Sequence of chain 1.D:
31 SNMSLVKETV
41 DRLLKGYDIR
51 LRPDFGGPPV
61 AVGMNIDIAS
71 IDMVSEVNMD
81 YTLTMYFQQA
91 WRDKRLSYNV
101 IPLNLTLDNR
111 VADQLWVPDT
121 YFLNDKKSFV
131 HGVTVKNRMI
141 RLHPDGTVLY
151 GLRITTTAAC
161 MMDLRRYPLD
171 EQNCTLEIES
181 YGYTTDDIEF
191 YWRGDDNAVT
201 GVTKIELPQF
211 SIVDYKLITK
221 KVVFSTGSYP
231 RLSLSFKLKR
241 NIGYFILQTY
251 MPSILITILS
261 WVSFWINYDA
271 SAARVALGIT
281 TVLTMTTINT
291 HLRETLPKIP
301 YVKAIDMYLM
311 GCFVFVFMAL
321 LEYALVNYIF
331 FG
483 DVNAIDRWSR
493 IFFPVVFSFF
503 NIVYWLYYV

Sequence of chain 1.G:
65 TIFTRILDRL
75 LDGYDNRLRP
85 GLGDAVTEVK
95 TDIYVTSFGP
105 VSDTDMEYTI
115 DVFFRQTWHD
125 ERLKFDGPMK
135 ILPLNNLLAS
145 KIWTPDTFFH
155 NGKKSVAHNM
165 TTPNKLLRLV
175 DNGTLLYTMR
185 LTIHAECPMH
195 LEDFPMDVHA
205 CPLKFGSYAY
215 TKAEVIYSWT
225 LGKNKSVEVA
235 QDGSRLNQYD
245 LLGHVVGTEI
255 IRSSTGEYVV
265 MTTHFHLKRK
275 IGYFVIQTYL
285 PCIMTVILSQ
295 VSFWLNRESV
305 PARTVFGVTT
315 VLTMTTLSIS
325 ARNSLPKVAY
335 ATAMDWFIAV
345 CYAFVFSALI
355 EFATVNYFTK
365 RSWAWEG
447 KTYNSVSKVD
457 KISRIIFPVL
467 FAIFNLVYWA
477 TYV

This small molecule binds to this protein.
Small molecule (SMILES): CC(=O)[C@H]1CC[C@H]2[C@@H]3CC[C@H]4C[C@H](O)CC[C@]4(C)[C@H]3CC[C@]12C

Binding-site contacts:
Ligand atom C14 contacts residue ILE291 of chain 1.G at 4.0 Å (hydrophobic).
Ligand atom C23 contacts residue TYR328 of chain 1.D at 3.9 Å (hydrophobic).
Ligand atom C13 contacts residue ALA324 of chain 1.D at 3.6 Å (hydrophobic).
Ligand atom C06 contacts residue TRP298 of chain 1.G at 4.2 Å (hydrophobic).
Ligand atom C15 contacts residue TRP298 of chain 1.G at 3.9 Å (hydrophobic).
Ligand atom O01 contacts residue GLN294 of chain 1.G at 3.8 Å.
Ligand atom C08 contacts residue ILE291 of chain 1.G at 4.5 Å (hydrophobic).
Ligand atom C14 contacts residue TRP298 of chain 1.G at 4.3 Å (hydrophobic).
Ligand atom C13 contacts residue TRP298 of chain 1.G at 4.4 Å (hydrophobic).
Ligand atom C11 contacts residue TRP298 of chain 1.G at 3.9 Å (hydrophobic).
Ligand atom C08 contacts residue TRP298 of chain 1.G at 3.8 Å (hydrophobic).
Ligand atom C12 contacts residue TRP298 of chain 1.G at 3.8 Å (hydrophobic).
Ligand atom C11 contacts residue VAL295 of chain 1.G at 3.9 Å (hydrophobic).
Ligand atom C08 contacts residue GLN294 of chain 1.G at 4.2 Å.
Ligand atom C14 contacts residue VAL295 of chain 1.G at 3.9 Å (hydrophobic).
Ligand atom C21 contacts residue ILE291 of chain 1.G at 3.9 Å (hydrophobic).
Ligand atom C05 contacts residue TRP298 of chain 1.G at 3.9 Å (hydrophobic).
Ligand atom O01 contacts residue ILE291 of chain 1.G at 4.0 Å.
Ligand atom C03 contacts residue TRP298 of chain 1.G at 3.7 Å (hydrophobic).
Ligand atom C07 contacts residue TRP298 of chain 1.G at 4.1 Å (hydrophobic).
Ligand atom C09 contacts residue TRP298 of chain 1.G at 4.1 Å (hydrophobic).
Ligand atom C17 contacts residue ILE291 of chain 1.G at 3.6 Å (hydrophobic).
Ligand atom C16 contacts residue ALA324 of chain 1.D at 3.8 Å (hydrophobic).
Ligand atom C16 contacts residue LEU325 of chain 1.D at 3.7 Å (hydrophobic).
Ligand atom C12 contacts residue TYR328 of chain 1.D at 4.4 Å (hydrophobic).
Ligand atom C23 contacts residue LEU325 of chain 1.D at 4.2 Å (hydrophobic).
Ligand atom C13 contacts residue LEU325 of chain 1.D at 4.5 Å (hydrophobic).
Ligand atom O01 contacts residue PRO464 of chain 1.G at 3.4 Å.
Ligand atom O02 contacts residue LEU325 of chain 1.D at 3.4 Å.
Ligand atom C22 contacts residue LEU325 of chain 1.D at 4.0 Å (hydrophobic).
Ligand atom C10 contacts residue TRP298 of chain 1.G at 3.7 Å (hydrophobic).
Ligand atom C04 contacts residue TRP298 of chain 1.G at 4.3 Å (hydrophobic).
Ligand atom C17 contacts residue GLN294 of chain 1.G at 4.0 Å.